The protein below binds the small molecule below.
Small molecule (SMILES): Nc1nc(F)nc2c1ncn2[C@@H]1O[C@H](COP(=O)(O)OP(=O)(O)OP(=O)(O)O)[C@@H](O)[C@H]1O

Sequence of chain 1.B:
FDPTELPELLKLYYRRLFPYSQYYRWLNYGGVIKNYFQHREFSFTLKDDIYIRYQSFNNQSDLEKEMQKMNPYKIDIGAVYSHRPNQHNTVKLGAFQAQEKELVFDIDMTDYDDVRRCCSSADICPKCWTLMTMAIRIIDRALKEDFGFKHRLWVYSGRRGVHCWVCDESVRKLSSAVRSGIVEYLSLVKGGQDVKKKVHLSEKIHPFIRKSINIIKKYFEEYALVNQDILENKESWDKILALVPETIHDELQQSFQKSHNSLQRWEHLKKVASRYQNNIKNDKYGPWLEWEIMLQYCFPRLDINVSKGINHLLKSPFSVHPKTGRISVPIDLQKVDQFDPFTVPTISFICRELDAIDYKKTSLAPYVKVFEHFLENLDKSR

Binding-site contacts:
Ligand atom O1A contacts residue ARG166 of chain 1.B at 3.0 Å (salt-bridge).
Ligand atom O1G contacts residue ARG165 of chain 1.B at 3.0 Å (salt-bridge).
Ligand atom F2 contacts residue LEU319 of chain 1.B at 3.2 Å.
Ligand atom O2G contacts residue ASP114 of chain 1.B at 3.1 Å (salt-bridge).
Ligand atom O1B contacts residue LYS321 of chain 1.B at 2.9 Å (salt-bridge).
Ligand atom O2A contacts residue ASP114 of chain 1.B at 3.2 Å (salt-bridge).
Ligand atom PB contacts residue MN1 of chain 1.N at 3.2 Å.
Ligand atom O2' contacts residue LEU319 of chain 1.B at 2.9 Å.
Ligand atom O2A contacts residue ARG166 of chain 1.B at 3.3 Å (salt-bridge).
Ligand atom PA contacts residue MN1 of chain 1.N at 3.5 Å.
Ligand atom F2 contacts residue ARG59 of chain 1.B at 3.2 Å.
Ligand atom O2' contacts residue LYS321 of chain 1.B at 3.2 Å (salt-bridge).
Ligand atom C1' contacts residue LEU319 of chain 1.B at 3.3 Å (hydrophobic).
Ligand atom O3' contacts residue ASP82 of chain 1.B at 3.6 Å (salt-bridge).
Ligand atom O3' contacts residue LYS80 of chain 1.B at 3.6 Å.
Ligand atom C2' contacts residue ASP82 of chain 1.B at 3.4 Å.
Ligand atom O3G contacts residue ARG166 of chain 1.B at 3.1 Å (salt-bridge).
Ligand atom O2B contacts residue MN1 of chain 1.N at 2.1 Å.
Ligand atom O2A contacts residue MN1 of chain 1.N at 2.3 Å.
Ligand atom O2B contacts residue ASP112 of chain 1.B at 3.1 Å (salt-bridge).
Ligand atom N6 contacts residue TYR57 of chain 1.B at 3.3 Å (h-bond).
Ligand atom O2G contacts residue ARG166 of chain 1.B at 2.7 Å (salt-bridge).
Ligand atom C5' contacts residue ASP112 of chain 1.B at 3.5 Å.
Ligand atom O1G contacts residue HIS327 of chain 1.B at 2.9 Å (h-bond).
Ligand atom O1G contacts residue ARG166 of chain 1.B at 3.5 Å (salt-bridge).
Ligand atom O3A contacts residue MN1 of chain 1.N at 3.6 Å.
Ligand atom O2A contacts residue ASP112 of chain 1.B at 3.0 Å (salt-bridge).
Ligand atom O2A contacts residue MN1 of chain 1.O at 2.4 Å.
Ligand atom O3B contacts residue HIS327 of chain 1.B at 3.5 Å (h-bond).
Ligand atom PG contacts residue HIS327 of chain 1.B at 3.6 Å.
Ligand atom O2G contacts residue MN1 of chain 1.N at 2.3 Å.
Ligand atom O2' contacts residue LEU320 of chain 1.B at 2.9 Å.
Ligand atom O2' contacts residue ASP82 of chain 1.B at 2.8 Å (salt-bridge).
Ligand atom O3G contacts residue ARG165 of chain 1.B at 3.5 Å.
Ligand atom PG contacts residue MN1 of chain 1.N at 3.5 Å.
Ligand atom O3' contacts residue LYS321 of chain 1.B at 2.8 Å (salt-bridge).
Ligand atom O4' contacts residue HIS318 of chain 1.B at 3.5 Å.
Ligand atom O2B contacts residue HIS169 of chain 1.B at 2.6 Å (h-bond).
Ligand atom PA contacts residue MN1 of chain 1.O at 3.5 Å.
Ligand atom O3G contacts residue SER163 of chain 1.B at 2.5 Å (h-bond).